A protein and the small-molecule ligand that binds it are described below.
Small molecule (SMILES): CC(=O)N[C@@H]1[C@@H](O)[C@H](O)[C@@H](CO)O[C@H]1O

Sequence of chain 1.D:
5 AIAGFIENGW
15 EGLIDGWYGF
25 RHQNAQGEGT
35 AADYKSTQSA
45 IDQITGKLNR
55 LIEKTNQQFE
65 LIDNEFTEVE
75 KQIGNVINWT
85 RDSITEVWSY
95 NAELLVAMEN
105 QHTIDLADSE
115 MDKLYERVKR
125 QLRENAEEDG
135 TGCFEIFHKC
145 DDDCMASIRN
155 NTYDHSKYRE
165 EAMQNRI

Binding-site contacts:
Ligand atom N2 contacts residue ASN82 of chain 1.D at 3.0 Å (h-bond).
Ligand atom C5 contacts residue ASN82 of chain 1.D at 3.7 Å.
Ligand atom C8 contacts residue GLY78 of chain 1.D at 4.1 Å.
Ligand atom C7 contacts residue ASN82 of chain 1.D at 3.7 Å.
Ligand atom C8 contacts residue LYS75 of chain 1.D at 3.9 Å.
Ligand atom O7 contacts residue ASN82 of chain 1.D at 4.1 Å.
Ligand atom C8 contacts residue ASN79 of chain 1.D at 3.6 Å.
Ligand atom C2 contacts residue ASN82 of chain 1.D at 2.5 Å.
Ligand atom C7 contacts residue ASN79 of chain 1.D at 3.7 Å.
Ligand atom O6 contacts residue ASN82 of chain 1.D at 4.3 Å.
Ligand atom C4 contacts residue ASN82 of chain 1.D at 4.3 Å.
Ligand atom O5 contacts residue ASN82 of chain 1.D at 2.4 Å (h-bond).
Ligand atom C3 contacts residue ASN82 of chain 1.D at 3.8 Å.
Ligand atom C8 contacts residue GLU72 of chain 1.D at 3.2 Å.
Ligand atom C1 contacts residue ASN82 of chain 1.D at 1.5 Å.
Ligand atom O7 contacts residue ASN79 of chain 1.D at 3.4 Å (h-bond).
Ligand atom C7 contacts residue GLU72 of chain 1.D at 3.8 Å.
Ligand atom N2 contacts residue GLU72 of chain 1.D at 4.1 Å.
Ligand atom O3 contacts residue GLU72 of chain 1.D at 4.3 Å.